Sequence of chain 1.B:
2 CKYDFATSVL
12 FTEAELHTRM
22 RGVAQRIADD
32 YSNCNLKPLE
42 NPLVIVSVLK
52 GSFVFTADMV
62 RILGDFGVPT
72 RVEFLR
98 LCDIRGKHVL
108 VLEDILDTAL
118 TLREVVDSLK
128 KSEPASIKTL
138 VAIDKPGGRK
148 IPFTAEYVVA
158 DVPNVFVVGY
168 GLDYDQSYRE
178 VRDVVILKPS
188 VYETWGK

Binding-site contacts:
Ligand atom O29 contacts residue GLY52 of chain 1.B at 2.7 Å (h-bond).
Ligand atom O21 contacts residue VAL164 of chain 1.B at 3.1 Å (h-bond).
Ligand atom C16 contacts residue PHE163 of chain 1.B at 3.6 Å (hydrophobic).
Ligand atom N19 contacts residue ASP170 of chain 1.B at 2.5 Å (salt-bridge).
Ligand atom C12 contacts residue ASP114 of chain 1.B at 3.3 Å.
Ligand atom O03 contacts residue GLU110 of chain 1.B at 2.3 Å (salt-bridge).
Ligand atom N17 contacts residue PHE163 of chain 1.B at 3.4 Å.
Ligand atom O29 contacts residue LYS51 of chain 1.B at 3.1 Å (salt-bridge).
Ligand atom C15 contacts residue LYS142 of chain 1.B at 3.4 Å.
Ligand atom O03 contacts residue ILE112 of chain 1.B at 3.0 Å (h-bond).
Ligand atom C05 contacts residue THR115 of chain 1.B at 3.5 Å.
Ligand atom C16 contacts residue VAL164 of chain 1.B at 3.6 Å (hydrophobic).
Ligand atom O04 contacts residue LEU119 of chain 1.B at 3.2 Å (h-bond).
Ligand atom N17 contacts residue VAL164 of chain 1.B at 2.4 Å (h-bond).
Ligand atom C16 contacts residue LYS142 of chain 1.B at 3.5 Å.
Ligand atom O30 contacts residue LYS51 of chain 1.B at 3.4 Å (salt-bridge).
Ligand atom O21 contacts residue PHE163 of chain 1.B at 3.5 Å.
Ligand atom O03 contacts residue LEU113 of chain 1.B at 3.7 Å.
Ligand atom O01 contacts residue ASP114 of chain 1.B at 2.7 Å (salt-bridge).
Ligand atom C15 contacts residue ILE112 of chain 1.B at 3.5 Å (hydrophobic).
Ligand atom O04 contacts residue THR118 of chain 1.B at 2.7 Å (h-bond).
Ligand atom O01 contacts residue ALA116 of chain 1.B at 2.4 Å (h-bond).
Ligand atom C05 contacts residue THR118 of chain 1.B at 3.6 Å.
Ligand atom O04 contacts residue LEU117 of chain 1.B at 3.2 Å (h-bond).
Ligand atom N13 contacts residue LYS142 of chain 1.B at 2.9 Å (salt-bridge).
Ligand atom C18 contacts residue PHE163 of chain 1.B at 3.4 Å (hydrophobic).
Ligand atom O21 contacts residue VAL162 of chain 1.B at 3.2 Å (h-bond).
Ligand atom O01 contacts residue THR115 of chain 1.B at 2.8 Å (h-bond).
Ligand atom O21 contacts residue LYS142 of chain 1.B at 2.7 Å (salt-bridge).
Ligand atom N13 contacts residue ILE112 of chain 1.B at 3.6 Å.
Ligand atom O04 contacts residue ALA116 of chain 1.B at 3.2 Å.
Ligand atom O29 contacts residue ARG176 of chain 1.B at 3.2 Å (salt-bridge).
Ligand atom N19 contacts residue LEU169 of chain 1.B at 3.6 Å.
Ligand atom O03 contacts residue ASP114 of chain 1.B at 3.7 Å.
Ligand atom O31 contacts residue ASP170 of chain 1.B at 3.6 Å (salt-bridge).
Ligand atom O31 contacts residue ARG176 of chain 1.B at 2.9 Å (salt-bridge).
Ligand atom N19 contacts residue VAL164 of chain 1.B at 3.0 Å (h-bond).
Ligand atom P02 contacts residue GLU110 of chain 1.B at 3.6 Å.
Ligand atom C18 contacts residue VAL164 of chain 1.B at 3.1 Å (hydrophobic).
Ligand atom P02 contacts residue ALA116 of chain 1.B at 3.5 Å.

A small-molecule ligand and the protein it binds are described below.
Small molecule (SMILES): Nc1nc2c(ncn2[C@@H]2C[C@@H](COCCP(=O)(O)O)N(C(=O)CCP(=O)(O)O)C2)c(=O)[nH]1